Binding-site contacts:
Ligand atom O19 contacts residue LEU695 of chain 1.C at 3.4 Å.
Ligand atom O17 contacts residue THR471 of chain 1.C at 2.9 Å (h-bond).
Ligand atom C04 contacts residue GLU696 of chain 1.C at 3.5 Å.
Ligand atom C05 contacts residue TYR693 of chain 1.C at 4.0 Å (hydrophobic).
Ligand atom O17 contacts residue PRO469 of chain 1.C at 3.8 Å.
Ligand atom O19 contacts residue THR677 of chain 1.C at 3.2 Å (h-bond).
Ligand atom C01 contacts residue GLU696 of chain 1.C at 4.0 Å.
Ligand atom O19 contacts residue TYR693 of chain 1.C at 3.2 Å (h-bond).
Ligand atom C04 contacts residue THR646 of chain 1.C at 3.2 Å.
Ligand atom O16 contacts residue GLY644 of chain 1.C at 3.8 Å.
Ligand atom C03 contacts residue TYR441 of chain 1.C at 3.6 Å (hydrophobic).
Ligand atom C05 contacts residue THR677 of chain 1.C at 4.0 Å.
Ligand atom C01 contacts residue PRO469 of chain 1.C at 3.9 Å (hydrophobic).
Ligand atom C02 contacts residue GLU696 of chain 1.C at 3.3 Å.
Ligand atom NP3 contacts residue TYR441 of chain 1.C at 3.2 Å.
Ligand atom N15 contacts residue GLU696 of chain 1.C at 3.5 Å (salt-bridge).
Ligand atom C02 contacts residue PRO469 of chain 1.C at 3.8 Å (hydrophobic).
Ligand atom O16 contacts residue SER645 of chain 1.C at 3.5 Å (h-bond).
Ligand atom NP3 contacts residue PRO469 of chain 1.C at 2.7 Å (h-bond).
Ligand atom O17 contacts residue SER645 of chain 1.C at 3.0 Å (h-bond).
Ligand atom O17 contacts residue ARG476 of chain 1.C at 2.9 Å (salt-bridge).
Ligand atom O16 contacts residue ARG476 of chain 1.C at 3.1 Å (salt-bridge).
Ligand atom C02 contacts residue SER645 of chain 1.C at 3.9 Å.
Ligand atom O18 contacts residue GLU696 of chain 1.C at 2.9 Å (salt-bridge).
Ligand atom C01 contacts residue ARG476 of chain 1.C at 3.7 Å.
Ligand atom C02 contacts residue TYR441 of chain 1.C at 3.9 Å (hydrophobic).
Ligand atom O20 contacts residue LEU641 of chain 1.C at 3.9 Å.
Ligand atom C01 contacts residue TYR441 of chain 1.C at 3.9 Å (hydrophobic).
Ligand atom C05 contacts residue LEU695 of chain 1.C at 4.1 Å (hydrophobic).
Ligand atom N15 contacts residue THR646 of chain 1.C at 3.6 Å.
Ligand atom O20 contacts residue THR677 of chain 1.C at 3.9 Å.
Ligand atom O17 contacts residue GLU696 of chain 1.C at 3.9 Å.
Ligand atom NP3 contacts residue GLU696 of chain 1.C at 3.6 Å.
Ligand atom C01 contacts residue THR471 of chain 1.C at 3.9 Å.
Ligand atom N15 contacts residue LEU695 of chain 1.C at 3.8 Å.
Ligand atom N14 contacts residue GLU696 of chain 1.C at 4.1 Å.
Ligand atom O18 contacts residue THR646 of chain 1.C at 2.3 Å (h-bond).
Ligand atom C01 contacts residue SER645 of chain 1.C at 3.3 Å.
Ligand atom O18 contacts residue SER645 of chain 1.C at 3.5 Å (h-bond).
Ligand atom O16 contacts residue TYR441 of chain 1.C at 3.2 Å.

This protein binds this small molecule.
Small molecule (SMILES): N[C@@H](Cn1oc(=O)[nH]c1=O)C(=O)O

Sequence of chain 1.C:
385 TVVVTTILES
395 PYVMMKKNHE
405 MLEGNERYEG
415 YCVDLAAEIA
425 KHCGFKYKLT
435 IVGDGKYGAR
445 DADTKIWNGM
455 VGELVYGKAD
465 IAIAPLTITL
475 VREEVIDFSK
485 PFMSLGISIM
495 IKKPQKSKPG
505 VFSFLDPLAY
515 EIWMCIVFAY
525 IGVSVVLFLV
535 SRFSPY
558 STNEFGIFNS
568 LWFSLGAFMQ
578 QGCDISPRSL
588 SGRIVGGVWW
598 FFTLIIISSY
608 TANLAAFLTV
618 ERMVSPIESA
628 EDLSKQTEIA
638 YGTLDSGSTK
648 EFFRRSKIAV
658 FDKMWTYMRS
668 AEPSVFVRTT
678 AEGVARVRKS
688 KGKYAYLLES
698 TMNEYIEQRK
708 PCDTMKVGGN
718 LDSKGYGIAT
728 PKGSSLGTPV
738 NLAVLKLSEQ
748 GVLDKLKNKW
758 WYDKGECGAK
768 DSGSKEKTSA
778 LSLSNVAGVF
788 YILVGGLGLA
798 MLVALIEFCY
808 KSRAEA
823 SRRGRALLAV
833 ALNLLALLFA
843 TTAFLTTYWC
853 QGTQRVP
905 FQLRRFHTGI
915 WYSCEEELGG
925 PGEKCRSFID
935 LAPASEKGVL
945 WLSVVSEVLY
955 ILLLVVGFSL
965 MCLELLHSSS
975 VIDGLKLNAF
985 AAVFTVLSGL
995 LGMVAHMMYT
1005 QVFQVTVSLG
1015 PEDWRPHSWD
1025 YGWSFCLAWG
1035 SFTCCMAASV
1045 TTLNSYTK